Sequence of chain 1.A:
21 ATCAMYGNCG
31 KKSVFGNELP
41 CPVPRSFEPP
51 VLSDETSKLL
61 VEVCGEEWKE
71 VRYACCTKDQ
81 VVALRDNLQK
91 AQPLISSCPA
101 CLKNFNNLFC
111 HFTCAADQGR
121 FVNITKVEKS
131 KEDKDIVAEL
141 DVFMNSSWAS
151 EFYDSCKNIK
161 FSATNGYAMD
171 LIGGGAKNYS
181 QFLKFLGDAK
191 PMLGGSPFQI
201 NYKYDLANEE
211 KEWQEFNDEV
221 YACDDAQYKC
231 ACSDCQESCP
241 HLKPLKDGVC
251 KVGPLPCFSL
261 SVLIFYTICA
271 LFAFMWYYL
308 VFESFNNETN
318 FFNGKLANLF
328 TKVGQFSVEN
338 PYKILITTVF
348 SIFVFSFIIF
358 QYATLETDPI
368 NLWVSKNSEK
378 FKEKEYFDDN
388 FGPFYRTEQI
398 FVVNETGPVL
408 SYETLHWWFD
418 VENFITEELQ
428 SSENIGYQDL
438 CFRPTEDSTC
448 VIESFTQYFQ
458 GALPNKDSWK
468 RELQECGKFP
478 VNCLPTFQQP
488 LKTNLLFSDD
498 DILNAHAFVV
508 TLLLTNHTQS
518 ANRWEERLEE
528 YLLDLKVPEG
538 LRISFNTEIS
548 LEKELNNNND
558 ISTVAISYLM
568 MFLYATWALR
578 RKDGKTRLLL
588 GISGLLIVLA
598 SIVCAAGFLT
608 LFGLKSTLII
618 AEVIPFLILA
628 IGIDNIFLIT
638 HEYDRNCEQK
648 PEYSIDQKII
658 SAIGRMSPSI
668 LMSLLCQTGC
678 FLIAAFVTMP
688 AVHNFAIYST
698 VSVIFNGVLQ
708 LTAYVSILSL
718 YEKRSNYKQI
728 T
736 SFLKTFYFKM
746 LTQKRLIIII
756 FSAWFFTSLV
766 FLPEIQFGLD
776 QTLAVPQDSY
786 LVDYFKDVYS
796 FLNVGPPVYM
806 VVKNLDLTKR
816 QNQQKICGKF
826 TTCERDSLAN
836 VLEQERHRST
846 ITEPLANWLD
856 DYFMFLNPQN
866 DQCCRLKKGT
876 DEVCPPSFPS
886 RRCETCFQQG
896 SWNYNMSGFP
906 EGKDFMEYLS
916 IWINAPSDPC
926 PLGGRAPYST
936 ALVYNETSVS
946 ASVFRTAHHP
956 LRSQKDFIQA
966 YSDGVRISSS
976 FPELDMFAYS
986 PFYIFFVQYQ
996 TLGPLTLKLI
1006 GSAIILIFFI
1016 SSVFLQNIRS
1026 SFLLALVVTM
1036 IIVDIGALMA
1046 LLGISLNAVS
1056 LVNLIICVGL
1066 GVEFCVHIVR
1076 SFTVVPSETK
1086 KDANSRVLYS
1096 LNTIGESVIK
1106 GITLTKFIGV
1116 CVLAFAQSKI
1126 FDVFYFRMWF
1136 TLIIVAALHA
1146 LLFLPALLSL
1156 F

The protein below binds the small molecule below.
Small molecule (SMILES): CC(=O)N[C@H]1[C@H](O[C@H]2[C@H](O)[C@@H](NC(C)=O)CO[C@@H]2CO)O[C@H](CO)[C@@H](O)[C@@H]1O

Binding-site contacts:
Ligand atom C3 contacts residue ASN940 of chain 1.A at 3.8 Å.
Ligand atom C7 contacts residue ASN940 of chain 1.A at 3.1 Å.
Ligand atom N2 contacts residue THR942 of chain 1.A at 4.3 Å.
Ligand atom C1 contacts residue ASN940 of chain 1.A at 1.4 Å.
Ligand atom C2 contacts residue ASN940 of chain 1.A at 2.5 Å.
Ligand atom C8 contacts residue THR942 of chain 1.A at 3.6 Å.
Ligand atom N2 contacts residue ASN940 of chain 1.A at 2.9 Å (h-bond).
Ligand atom O6 contacts residue SER945 of chain 1.A at 2.9 Å (h-bond).
Ligand atom O5 contacts residue ASN940 of chain 1.A at 2.4 Å (h-bond).
Ligand atom C5 contacts residue SER945 of chain 1.A at 4.4 Å.
Ligand atom O5 contacts residue SER945 of chain 1.A at 4.5 Å.
Ligand atom C8 contacts residue ASN940 of chain 1.A at 4.3 Å.
Ligand atom O7 contacts residue ASN940 of chain 1.A at 2.9 Å (h-bond).
Ligand atom C5 contacts residue ASN940 of chain 1.A at 3.6 Å.
Ligand atom C4 contacts residue ASN940 of chain 1.A at 4.2 Å.
Ligand atom O6 contacts residue ASN809 of chain 1.A at 4.5 Å.
Ligand atom C6 contacts residue SER945 of chain 1.A at 3.3 Å.